The protein below binds the small molecule below.
Small molecule (SMILES): CC(=O)N[C@@H]1[C@@H](O)[C@H](O)[C@@H](CO)O[C@H]1O

Sequence of chain 1.A:
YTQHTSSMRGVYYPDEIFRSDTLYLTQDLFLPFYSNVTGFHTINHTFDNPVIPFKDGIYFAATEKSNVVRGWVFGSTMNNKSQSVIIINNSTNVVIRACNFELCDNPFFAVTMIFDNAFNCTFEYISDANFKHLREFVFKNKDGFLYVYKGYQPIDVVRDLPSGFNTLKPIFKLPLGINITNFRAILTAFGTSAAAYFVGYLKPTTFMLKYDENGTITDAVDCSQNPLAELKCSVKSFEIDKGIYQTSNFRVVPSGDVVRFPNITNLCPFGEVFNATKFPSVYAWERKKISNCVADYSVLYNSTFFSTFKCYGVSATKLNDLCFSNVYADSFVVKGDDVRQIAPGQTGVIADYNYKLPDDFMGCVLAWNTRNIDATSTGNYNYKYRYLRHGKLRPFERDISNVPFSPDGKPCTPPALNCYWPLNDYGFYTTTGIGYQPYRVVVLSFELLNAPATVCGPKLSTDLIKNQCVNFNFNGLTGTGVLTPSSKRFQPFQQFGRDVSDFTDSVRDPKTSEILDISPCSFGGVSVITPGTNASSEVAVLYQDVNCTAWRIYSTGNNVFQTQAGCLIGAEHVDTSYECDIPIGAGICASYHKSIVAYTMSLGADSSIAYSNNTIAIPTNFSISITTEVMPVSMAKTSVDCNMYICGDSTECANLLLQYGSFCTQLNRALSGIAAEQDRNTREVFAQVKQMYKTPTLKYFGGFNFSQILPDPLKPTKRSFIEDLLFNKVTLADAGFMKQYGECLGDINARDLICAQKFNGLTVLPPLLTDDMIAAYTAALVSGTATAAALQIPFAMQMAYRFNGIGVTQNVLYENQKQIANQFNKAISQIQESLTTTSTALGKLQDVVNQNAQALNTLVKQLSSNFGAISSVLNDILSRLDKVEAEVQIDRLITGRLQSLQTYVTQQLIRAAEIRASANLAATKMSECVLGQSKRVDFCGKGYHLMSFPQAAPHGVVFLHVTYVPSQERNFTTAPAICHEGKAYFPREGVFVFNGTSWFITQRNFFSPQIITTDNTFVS

Sequence of chain 1.B:
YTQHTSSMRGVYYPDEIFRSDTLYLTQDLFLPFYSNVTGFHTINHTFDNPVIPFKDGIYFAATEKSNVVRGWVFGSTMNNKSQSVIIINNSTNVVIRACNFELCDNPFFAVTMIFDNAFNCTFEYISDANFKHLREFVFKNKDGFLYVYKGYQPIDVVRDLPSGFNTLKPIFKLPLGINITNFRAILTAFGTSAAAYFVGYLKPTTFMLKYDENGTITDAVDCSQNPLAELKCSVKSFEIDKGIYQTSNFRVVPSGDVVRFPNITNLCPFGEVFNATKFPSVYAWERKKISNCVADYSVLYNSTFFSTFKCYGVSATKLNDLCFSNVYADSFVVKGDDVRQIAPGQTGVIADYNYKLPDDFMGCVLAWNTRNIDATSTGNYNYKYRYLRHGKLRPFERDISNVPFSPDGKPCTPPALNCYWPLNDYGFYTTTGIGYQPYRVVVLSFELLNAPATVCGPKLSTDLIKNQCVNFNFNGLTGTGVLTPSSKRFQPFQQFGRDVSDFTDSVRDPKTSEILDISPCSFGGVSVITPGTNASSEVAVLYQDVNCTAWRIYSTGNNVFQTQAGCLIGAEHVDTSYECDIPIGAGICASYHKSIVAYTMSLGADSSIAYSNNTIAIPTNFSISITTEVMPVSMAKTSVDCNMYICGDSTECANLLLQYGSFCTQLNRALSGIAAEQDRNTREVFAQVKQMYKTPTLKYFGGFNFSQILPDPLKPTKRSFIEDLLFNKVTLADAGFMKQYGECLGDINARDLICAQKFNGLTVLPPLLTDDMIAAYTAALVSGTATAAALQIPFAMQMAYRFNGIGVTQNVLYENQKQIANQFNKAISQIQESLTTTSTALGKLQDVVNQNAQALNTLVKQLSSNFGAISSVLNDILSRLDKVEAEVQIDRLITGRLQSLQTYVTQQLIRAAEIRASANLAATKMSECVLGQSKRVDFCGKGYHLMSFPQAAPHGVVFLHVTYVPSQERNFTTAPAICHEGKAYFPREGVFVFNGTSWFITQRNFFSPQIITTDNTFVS

Binding-site contacts:
Ligand atom C4 contacts residue ASN589 of chain 1.B at 4.2 Å.
Ligand atom C5 contacts residue THR591 of chain 1.B at 4.5 Å.
Ligand atom C1 contacts residue THR591 of chain 1.B at 4.5 Å.
Ligand atom C3 contacts residue ASN589 of chain 1.B at 3.8 Å.
Ligand atom C1 contacts residue ASN589 of chain 1.B at 1.4 Å.
Ligand atom N2 contacts residue ASN589 of chain 1.B at 2.9 Å (h-bond).
Ligand atom O5 contacts residue ASN589 of chain 1.B at 2.4 Å (h-bond).
Ligand atom O7 contacts residue ASN589 of chain 1.B at 4.0 Å.
Ligand atom C8 contacts residue MET803 of chain 1.A at 4.3 Å (hydrophobic).
Ligand atom C2 contacts residue ASN589 of chain 1.B at 2.5 Å.
Ligand atom C5 contacts residue ASN589 of chain 1.B at 3.7 Å.
Ligand atom C7 contacts residue ASN589 of chain 1.B at 3.7 Å.